The protein below binds the small molecule below.
Small molecule (SMILES): CCCCCCCCCCCC[N+](C)(C)CC(=O)[O-]

Binding-site contacts:
Ligand atom OAB contacts residue ARG112 of chain 2.B at 2.7 Å (salt-bridge).
Ligand atom CAM contacts residue ARG112 of chain 2.B at 3.9 Å.
Ligand atom CAI contacts residue ILE114 of chain 2.B at 4.2 Å (hydrophobic).
Ligand atom CAC contacts residue D9G1 of chain 1.F at 3.8 Å.
Ligand atom CAK contacts residue MET103 of chain 1.A at 3.8 Å (hydrophobic).
Ligand atom CAQ contacts residue GLU110 of chain 2.B at 4.5 Å.
Ligand atom CAE contacts residue ILE114 of chain 2.A at 3.9 Å (hydrophobic).
Ligand atom CAK contacts residue GLU110 of chain 1.A at 4.4 Å.
Ligand atom CAN contacts residue GLU110 of chain 1.A at 4.2 Å.
Ligand atom CAS contacts residue CYS98 of chain 1.A at 3.9 Å (hydrophobic).
Ligand atom CAI contacts residue MET103 of chain 1.A at 3.9 Å (hydrophobic).
Ligand atom CAF contacts residue ILE114 of chain 2.A at 3.9 Å (hydrophobic).
Ligand atom NAO contacts residue ARG112 of chain 2.B at 4.0 Å.
Ligand atom CAQ contacts residue ARG112 of chain 2.B at 3.1 Å.
Ligand atom CAJ contacts residue MET103 of chain 1.A at 4.2 Å (hydrophobic).
Ligand atom NAO contacts residue GLU110 of chain 2.B at 4.3 Å.
Ligand atom CAA contacts residue GLU110 of chain 2.B at 3.8 Å.
Ligand atom CAM contacts residue CYS98 of chain 1.A at 4.3 Å (hydrophobic).
Ligand atom CAN contacts residue ARG112 of chain 2.B at 3.4 Å.
Ligand atom CAP contacts residue GLU110 of chain 2.B at 3.7 Å.
Ligand atom CAS contacts residue GLU110 of chain 2.B at 3.8 Å.
Ligand atom CAG contacts residue ILE114 of chain 2.A at 3.8 Å (hydrophobic).
Ligand atom CAJ contacts residue ARG112 of chain 2.B at 3.5 Å.
Ligand atom CAM contacts residue MET103 of chain 1.A at 4.4 Å (hydrophobic).
Ligand atom CAL contacts residue ARG112 of chain 2.B at 3.4 Å.
Ligand atom OAB contacts residue GLU110 of chain 1.A at 4.3 Å.
Ligand atom CAK contacts residue ARG112 of chain 2.B at 3.9 Å.
Ligand atom CAH contacts residue ILE114 of chain 2.B at 4.1 Å (hydrophobic).
Ligand atom CAH contacts residue ARG112 of chain 2.A at 4.0 Å.
Ligand atom CAS contacts residue ARG112 of chain 2.B at 3.7 Å.
Ligand atom CAG contacts residue ARG112 of chain 2.A at 4.3 Å.
Ligand atom CAS contacts residue SER111 of chain 2.B at 3.7 Å.
Ligand atom CAJ contacts residue GLU110 of chain 1.A at 3.5 Å.
Ligand atom CAL contacts residue GLU110 of chain 1.A at 3.6 Å.
Ligand atom OAR contacts residue ARG112 of chain 2.B at 4.1 Å.
Ligand atom CAC contacts residue LEU19 of chain 1.A at 4.1 Å (hydrophobic).
Ligand atom CAL contacts residue MET103 of chain 1.A at 4.2 Å (hydrophobic).
Ligand atom CAE contacts residue D9G1 of chain 1.F at 4.1 Å.
Ligand atom CAD contacts residue D9G1 of chain 1.F at 4.0 Å.
Ligand atom CAP contacts residue ARG112 of chain 2.B at 3.3 Å.

Sequence of chain 2.B:
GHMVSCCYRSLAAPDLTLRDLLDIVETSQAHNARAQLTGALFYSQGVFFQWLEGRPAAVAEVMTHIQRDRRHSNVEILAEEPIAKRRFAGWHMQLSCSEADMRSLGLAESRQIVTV

Sequence of chain 2.A:
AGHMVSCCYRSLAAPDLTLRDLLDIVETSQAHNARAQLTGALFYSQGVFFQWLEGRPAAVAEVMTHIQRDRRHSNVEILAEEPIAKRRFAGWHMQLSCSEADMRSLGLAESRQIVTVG

Sequence of chain 1.A:
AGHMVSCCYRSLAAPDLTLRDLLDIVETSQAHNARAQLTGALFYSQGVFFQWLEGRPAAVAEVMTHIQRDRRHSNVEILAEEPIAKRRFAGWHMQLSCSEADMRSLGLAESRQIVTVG